Sequence of chain 1.B:
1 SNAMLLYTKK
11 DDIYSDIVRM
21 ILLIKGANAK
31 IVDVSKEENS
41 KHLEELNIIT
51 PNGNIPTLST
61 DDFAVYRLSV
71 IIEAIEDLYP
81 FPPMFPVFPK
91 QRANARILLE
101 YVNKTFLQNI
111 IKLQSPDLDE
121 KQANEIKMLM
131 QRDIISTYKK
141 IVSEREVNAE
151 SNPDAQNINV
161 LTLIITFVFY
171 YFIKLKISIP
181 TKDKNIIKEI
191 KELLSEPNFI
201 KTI

This protein binds this small molecule.
Small molecule (SMILES): Nc1nc2c(ncn2[C@@H]2O[C@H](CO[P](=O)(O)OP(=O)(O)O)[C@@H](O[P](=O)(O)OP(=O)(O)O)[C@H]2O)c(=O)[nH]1

Sequence of chain 1.A:
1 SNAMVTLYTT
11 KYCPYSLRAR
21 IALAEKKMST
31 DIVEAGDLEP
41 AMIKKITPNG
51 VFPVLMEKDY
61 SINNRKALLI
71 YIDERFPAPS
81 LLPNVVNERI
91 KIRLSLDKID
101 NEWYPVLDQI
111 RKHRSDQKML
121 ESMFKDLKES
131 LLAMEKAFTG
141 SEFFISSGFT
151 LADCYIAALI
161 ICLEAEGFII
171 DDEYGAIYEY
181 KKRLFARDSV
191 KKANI

Binding-site contacts:
Ligand atom N7 contacts residue LEU68 of chain 1.B at 3.2 Å (h-bond).
Ligand atom C6 contacts residue TYR14 of chain 1.B at 3.4 Å (hydrophobic).
Ligand atom PA contacts residue ARG67 of chain 1.B at 3.4 Å.
Ligand atom C6 contacts residue ILE55 of chain 1.B at 3.7 Å (hydrophobic).
Ligand atom O4' contacts residue ASN103 of chain 1.B at 3.1 Å (h-bond).
Ligand atom O4' contacts residue GLN108 of chain 1.B at 3.4 Å.
Ligand atom O1B contacts residue ARG67 of chain 1.B at 3.4 Å (salt-bridge).
Ligand atom N3 contacts residue GLN108 of chain 1.B at 3.5 Å (h-bond).
Ligand atom O6 contacts residue TYR14 of chain 1.B at 3.2 Å.
Ligand atom N1 contacts residue TYR14 of chain 1.B at 3.3 Å.
Ligand atom C5 contacts residue TYR14 of chain 1.B at 3.5 Å (hydrophobic).
Ligand atom O2C contacts residue MG1 of chain 1.J at 2.7 Å.
Ligand atom C4 contacts residue TYR14 of chain 1.B at 3.6 Å (hydrophobic).
Ligand atom C2 contacts residue TYR14 of chain 1.B at 3.5 Å (hydrophobic).
Ligand atom PD contacts residue ARG67 of chain 1.B at 3.6 Å.
Ligand atom N1 contacts residue ILE55 of chain 1.B at 2.9 Å (h-bond).
Ligand atom O3D contacts residue ASN101 of chain 1.A at 3.0 Å (h-bond).
Ligand atom O3D contacts residue MG1 of chain 1.J at 2.2 Å.
Ligand atom O1A contacts residue ASN103 of chain 1.B at 3.3 Å (h-bond).
Ligand atom C8 contacts residue ASN103 of chain 1.B at 3.5 Å.
Ligand atom O5' contacts residue ASN103 of chain 1.B at 3.0 Å (h-bond).
Ligand atom O1B contacts residue ASN101 of chain 1.A at 3.4 Å (h-bond).
Ligand atom O3B contacts residue ASN101 of chain 1.A at 3.0 Å (h-bond).
Ligand atom O2D contacts residue ARG67 of chain 1.B at 3.0 Å (salt-bridge).
Ligand atom PB contacts residue ASN101 of chain 1.A at 3.8 Å.
Ligand atom C1' contacts residue GLN108 of chain 1.B at 3.4 Å.
Ligand atom O6 contacts residue PRO56 of chain 1.B at 3.4 Å.
Ligand atom O3A contacts residue LYS104 of chain 1.B at 3.0 Å.
Ligand atom O3B contacts residue ARG67 of chain 1.B at 3.4 Å (salt-bridge).
Ligand atom N7 contacts residue TYR14 of chain 1.B at 3.7 Å.
Ligand atom O3D contacts residue ARG67 of chain 1.B at 3.1 Å (salt-bridge).
Ligand atom PD contacts residue MG1 of chain 1.J at 3.6 Å.
Ligand atom O2B contacts residue LYS104 of chain 1.B at 3.3 Å (salt-bridge).
Ligand atom O2A contacts residue LYS66 of chain 1.A at 3.6 Å (salt-bridge).
Ligand atom PB contacts residue MG1 of chain 1.J at 3.4 Å.
Ligand atom O3B contacts residue MG1 of chain 1.J at 2.0 Å.
Ligand atom O6 contacts residue ILE55 of chain 1.B at 3.7 Å.
Ligand atom PA contacts residue ASN103 of chain 1.B at 3.8 Å.
Ligand atom O2A contacts residue ARG67 of chain 1.B at 2.1 Å (salt-bridge).
Ligand atom O1B contacts residue LYS66 of chain 1.A at 3.6 Å.